Binding-site contacts:
Ligand atom N contacts residue LEU179 of chain 2.A at 3.4 Å.
Ligand atom CB contacts residue ASN231 of chain 2.A at 3.6 Å.
Ligand atom CB contacts residue ASN231 of chain 2.A at 3.6 Å.
Ligand atom O contacts residue VAL183 of chain 2.A at 3.5 Å.
Ligand atom O3P contacts residue ARG134 of chain 2.A at 2.8 Å (salt-bridge).
Ligand atom P contacts residue ARG61 of chain 2.A at 3.7 Å.
Ligand atom O contacts residue ASN231 of chain 2.A at 2.8 Å (h-bond).
Ligand atom O1P contacts residue ARG61 of chain 2.A at 3.0 Å (salt-bridge).
Ligand atom CB contacts residue TRP235 of chain 2.A at 3.6 Å (hydrophobic).
Ligand atom NE1 contacts residue UG51 of chain 2.C at 3.4 Å.
Ligand atom CG contacts residue LEU234 of chain 2.A at 3.5 Å (hydrophobic).
Ligand atom C contacts residue ASN231 of chain 2.A at 3.6 Å.
Ligand atom CA contacts residue ASN231 of chain 2.A at 3.6 Å.
Ligand atom CD2 contacts residue UG51 of chain 2.C at 3.4 Å.
Ligand atom CG contacts residue UG51 of chain 2.C at 3.7 Å.
Ligand atom N contacts residue ASN231 of chain 2.A at 2.7 Å (h-bond).
Ligand atom CA contacts residue ASN231 of chain 2.A at 3.6 Å.
Ligand atom O contacts residue LEU234 of chain 2.A at 3.7 Å.
Ligand atom CA contacts residue LEU179 of chain 2.A at 3.6 Å (hydrophobic).
Ligand atom CH2 contacts residue UG51 of chain 2.C at 3.5 Å.
Ligand atom CA contacts residue ASN180 of chain 2.A at 3.5 Å.
Ligand atom C contacts residue ASN180 of chain 2.A at 3.6 Å.
Ligand atom O2P contacts residue ARG61 of chain 2.A at 2.8 Å (salt-bridge).
Ligand atom CD contacts residue GLU187 of chain 2.A at 3.2 Å.
Ligand atom CB contacts residue ASN180 of chain 2.A at 3.7 Å.
Ligand atom CB contacts residue ASN180 of chain 2.A at 3.4 Å.
Ligand atom C contacts residue ASN231 of chain 2.A at 3.8 Å.
Ligand atom C contacts residue LEU179 of chain 2.A at 3.6 Å (hydrophobic).
Ligand atom NH1 contacts residue LEU234 of chain 2.A at 3.5 Å.
Ligand atom O1P contacts residue ARG134 of chain 2.A at 2.9 Å (salt-bridge).
Ligand atom CE2 contacts residue UG51 of chain 2.C at 3.5 Å.
Ligand atom O contacts residue LEU179 of chain 2.A at 3.5 Å.
Ligand atom CA contacts residue LEU234 of chain 2.A at 3.8 Å (hydrophobic).
Ligand atom CZ3 contacts residue UG51 of chain 2.C at 3.6 Å.
Ligand atom CZ2 contacts residue UG51 of chain 2.C at 3.3 Å.
Ligand atom O3P contacts residue TYR135 of chain 2.A at 2.6 Å (h-bond).
Ligand atom N contacts residue ASN180 of chain 2.A at 2.8 Å (h-bond).
Ligand atom CD1 contacts residue UG51 of chain 2.C at 3.6 Å.
Ligand atom CE3 contacts residue UG51 of chain 2.C at 3.7 Å.
Ligand atom CG contacts residue GLU187 of chain 2.A at 3.5 Å.

Sequence of chain 2.A:
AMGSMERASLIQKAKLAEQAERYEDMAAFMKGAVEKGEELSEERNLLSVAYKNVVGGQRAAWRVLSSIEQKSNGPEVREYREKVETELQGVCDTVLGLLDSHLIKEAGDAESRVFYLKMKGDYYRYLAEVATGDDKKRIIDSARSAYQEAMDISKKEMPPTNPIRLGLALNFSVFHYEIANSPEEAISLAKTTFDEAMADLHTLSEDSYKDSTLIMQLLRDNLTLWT

The protein below binds the small molecule below.
Small molecule (SMILES): C[C@@H](C=O)NC(=O)[C@H](CC1=c2ccccc2=NC1)NC(=O)[C@H](COP(=O)(O)O)NC(=O)[C@H](CO)NC(=O)[C@@H]1CCCN1C(=O)[C@@H](N)CCCN=C(N)N